Binding-site contacts:
Ligand atom C4 contacts residue ASN38 of chain 2.G at 4.2 Å.
Ligand atom C2 contacts residue ASN38 of chain 2.G at 2.5 Å.
Ligand atom C5 contacts residue ALA39 of chain 2.G at 4.4 Å (hydrophobic).
Ligand atom N2 contacts residue ASN38 of chain 2.G at 2.9 Å (h-bond).
Ligand atom C1 contacts residue ASN38 of chain 2.G at 1.4 Å.
Ligand atom O6 contacts residue THR318 of chain 2.G at 4.2 Å.
Ligand atom O5 contacts residue ALA39 of chain 2.G at 4.0 Å.
Ligand atom C1 contacts residue ALA39 of chain 2.G at 4.2 Å (hydrophobic).
Ligand atom C5 contacts residue ASN38 of chain 2.G at 3.6 Å.
Ligand atom O5 contacts residue THR318 of chain 2.G at 3.8 Å.
Ligand atom C7 contacts residue ASN38 of chain 2.G at 3.1 Å.
Ligand atom O7 contacts residue ASN38 of chain 2.G at 2.8 Å (h-bond).
Ligand atom O5 contacts residue ASN38 of chain 2.G at 2.4 Å (h-bond).
Ligand atom C3 contacts residue ASN38 of chain 2.G at 3.8 Å.
Ligand atom C1 contacts residue THR318 of chain 2.G at 4.2 Å.
Ligand atom C8 contacts residue ASN38 of chain 2.G at 4.3 Å.
Ligand atom C6 contacts residue THR40 of chain 2.G at 4.3 Å.

Sequence of chain 2.G:
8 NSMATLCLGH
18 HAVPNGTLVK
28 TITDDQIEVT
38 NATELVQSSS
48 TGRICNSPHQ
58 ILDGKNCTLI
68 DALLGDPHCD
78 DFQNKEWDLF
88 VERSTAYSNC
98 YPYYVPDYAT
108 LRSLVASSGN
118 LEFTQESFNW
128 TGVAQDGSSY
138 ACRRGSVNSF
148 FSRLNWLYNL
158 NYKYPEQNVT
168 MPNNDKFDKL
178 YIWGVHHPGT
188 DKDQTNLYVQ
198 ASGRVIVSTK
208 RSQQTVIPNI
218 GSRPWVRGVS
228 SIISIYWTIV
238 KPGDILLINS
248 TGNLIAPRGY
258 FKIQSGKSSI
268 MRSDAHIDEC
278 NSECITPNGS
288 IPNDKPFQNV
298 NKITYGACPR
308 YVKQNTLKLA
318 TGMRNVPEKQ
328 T

A small-molecule ligand and the protein it binds are described below.
Small molecule (SMILES): CC(=O)N[C@H]1[C@H](O[C@H]2[C@H](O)[C@@H](NC(C)=O)CO[C@@H]2CO)O[C@H](CO)[C@@H](O[C@@H]2O[C@H](CO)[C@@H](O)[C@H](O)[C@@H]2O)[C@@H]1O